Sequence of chain 1.A:
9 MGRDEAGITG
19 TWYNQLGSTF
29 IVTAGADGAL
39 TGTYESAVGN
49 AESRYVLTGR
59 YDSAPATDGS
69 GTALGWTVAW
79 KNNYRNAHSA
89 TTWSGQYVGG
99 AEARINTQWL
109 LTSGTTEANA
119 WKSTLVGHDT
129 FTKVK

This protein binds this small molecule.
Small molecule (SMILES): CN(C)c1ccc2c3c(cccc13)C(=O)N(CCNC(=O)CCCC[C@@H]1SC[C@@H]3NC(=O)N[C@@H]31)C2=O

Binding-site contacts:
Ligand atom C12 contacts residue SER111 of chain 3.A at 3.5 Å.
Ligand atom C1 contacts residue TRP119 of chain 1.A at 3.7 Å (hydrophobic).
Ligand atom C13 contacts residue SER111 of chain 3.A at 3.5 Å.
Ligand atom C contacts residue ASP127 of chain 3.A at 3.6 Å.
Ligand atom C8 contacts residue TRP78 of chain 3.A at 3.5 Å (hydrophobic).
Ligand atom C1 contacts residue VAL46 of chain 3.A at 3.7 Å (hydrophobic).
Ligand atom C4 contacts residue TRP119 of chain 1.A at 3.5 Å (hydrophobic).
Ligand atom N2 contacts residue SER87 of chain 3.A at 3.1 Å (h-bond).
Ligand atom C25 contacts residue LYS120 of chain 3.A at 3.2 Å.
Ligand atom C11 contacts residue SER87 of chain 3.A at 3.3 Å.
Ligand atom C contacts residue SER26 of chain 3.A at 3.7 Å.
Ligand atom C15 contacts residue SER121 of chain 3.A at 3.5 Å.
Ligand atom S contacts residue THR89 of chain 3.A at 3.5 Å (h-bond).
Ligand atom C10 contacts residue SER87 of chain 3.A at 3.7 Å.
Ligand atom C15 contacts residue LYS120 of chain 3.A at 3.2 Å.
Ligand atom O3 contacts residue ASN48 of chain 3.A at 2.8 Å (h-bond).
Ligand atom N1 contacts residue ASP127 of chain 3.A at 2.7 Å (salt-bridge).
Ligand atom O contacts residue SER26 of chain 3.A at 2.8 Å (h-bond).
Ligand atom C2 contacts residue ASP127 of chain 3.A at 3.7 Å.
Ligand atom C contacts residue TYR42 of chain 3.A at 3.5 Å (hydrophobic).
Ligand atom C11 contacts residue ALA85 of chain 3.A at 3.7 Å (hydrophobic).
Ligand atom O contacts residue ASP127 of chain 3.A at 3.7 Å.
Ligand atom C14 contacts residue SER121 of chain 3.A at 3.6 Å.
Ligand atom C2 contacts residue TRP107 of chain 3.A at 3.7 Å (hydrophobic).
Ligand atom N contacts residue SER44 of chain 3.A at 3.0 Å (h-bond).
Ligand atom C8 contacts residue ASN48 of chain 3.A at 3.6 Å.
Ligand atom S contacts residue TRP78 of chain 3.A at 3.7 Å.
Ligand atom C9 contacts residue ASN48 of chain 3.A at 3.5 Å.
Ligand atom O3 contacts residue GLY47 of chain 3.A at 3.6 Å.
Ligand atom O2 contacts residue LEU109 of chain 3.A at 3.2 Å.
Ligand atom C16 contacts residue LYS120 of chain 3.A at 3.0 Å.
Ligand atom O contacts residue ASN22 of chain 3.A at 3.0 Å (h-bond).
Ligand atom C6 contacts residue TRP78 of chain 3.A at 3.6 Å (hydrophobic).
Ligand atom C contacts residue SER44 of chain 3.A at 3.8 Å.
Ligand atom C3 contacts residue TRP107 of chain 3.A at 3.3 Å (hydrophobic).
Ligand atom N contacts residue VAL46 of chain 3.A at 3.6 Å.
Ligand atom C5 contacts residue SER44 of chain 3.A at 3.6 Å.
Ligand atom O contacts residue TYR42 of chain 3.A at 2.7 Å (h-bond).
Ligand atom C contacts residue ASN22 of chain 3.A at 3.7 Å.
Ligand atom C7 contacts residue TRP78 of chain 3.A at 3.8 Å (hydrophobic).

Sequence of chain 3.A:
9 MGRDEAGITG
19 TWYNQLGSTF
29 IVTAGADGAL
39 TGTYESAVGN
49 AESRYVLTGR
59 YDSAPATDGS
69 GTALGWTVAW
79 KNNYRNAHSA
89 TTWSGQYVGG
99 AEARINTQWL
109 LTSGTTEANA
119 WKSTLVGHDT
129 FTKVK